Binding-site contacts:
Ligand atom N2 contacts residue ASN110 of chain 1.C at 3.0 Å (h-bond).
Ligand atom C2 contacts residue ASN110 of chain 1.C at 2.6 Å.
Ligand atom C5 contacts residue ASN110 of chain 1.C at 3.8 Å.
Ligand atom C7 contacts residue ASN110 of chain 1.C at 4.1 Å.
Ligand atom O6 contacts residue ASN110 of chain 1.C at 4.5 Å.
Ligand atom C6 contacts residue ASN110 of chain 1.C at 4.4 Å.
Ligand atom C3 contacts residue ASN110 of chain 1.C at 4.0 Å.
Ligand atom C4 contacts residue ASN110 of chain 1.C at 4.4 Å.
Ligand atom O5 contacts residue ASN110 of chain 1.C at 2.5 Å (h-bond).
Ligand atom C1 contacts residue ASN110 of chain 1.C at 1.5 Å.

Sequence of chain 1.C:
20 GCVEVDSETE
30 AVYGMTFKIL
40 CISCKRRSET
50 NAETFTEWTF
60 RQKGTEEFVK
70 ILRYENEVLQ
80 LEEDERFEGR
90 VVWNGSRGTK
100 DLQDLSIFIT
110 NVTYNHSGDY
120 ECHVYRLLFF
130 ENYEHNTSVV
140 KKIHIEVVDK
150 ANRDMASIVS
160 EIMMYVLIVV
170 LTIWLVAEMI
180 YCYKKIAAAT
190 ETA

This protein binds this small molecule.
Small molecule (SMILES): CC(=O)N[C@@H]1[C@@H](O)[C@H](O)[C@@H](CO)O[C@H]1O